Binding-site contacts:
Ligand atom O4 contacts residue TYR382 of chain 1.B at 4.2 Å.
Ligand atom O5 contacts residue ASP396 of chain 1.B at 4.1 Å.
Ligand atom O5 contacts residue ASN390 of chain 1.B at 2.9 Å (h-bond).
Ligand atom C5 contacts residue TYR382 of chain 1.B at 4.2 Å (hydrophobic).
Ligand atom N2 contacts residue ASN390 of chain 1.B at 4.0 Å.
Ligand atom O3 contacts residue GLN386 of chain 1.B at 4.3 Å.
Ligand atom C1 contacts residue ASN390 of chain 1.B at 2.6 Å.
Ligand atom O7 contacts residue GLN386 of chain 1.B at 3.3 Å (h-bond).
Ligand atom O6 contacts residue TYR397 of chain 1.B at 3.5 Å.
Ligand atom C2 contacts residue ASN390 of chain 1.B at 3.5 Å.
Ligand atom O7 contacts residue ASN390 of chain 1.B at 2.8 Å (h-bond).
Ligand atom C6 contacts residue ASP396 of chain 1.B at 3.7 Å.
Ligand atom C7 contacts residue ASN390 of chain 1.B at 3.8 Å.
Ligand atom O6 contacts residue ASP396 of chain 1.B at 2.9 Å (salt-bridge).
Ligand atom C5 contacts residue ASP396 of chain 1.B at 3.8 Å.
Ligand atom O6 contacts residue MET393 of chain 1.B at 3.3 Å.
Ligand atom O5 contacts residue MET393 of chain 1.B at 4.3 Å.
Ligand atom C7 contacts residue GLN386 of chain 1.B at 4.1 Å.
Ligand atom C1 contacts residue SER392 of chain 1.B at 3.8 Å.
Ligand atom C6 contacts residue TYR397 of chain 1.B at 3.8 Å (hydrophobic).
Ligand atom O6 contacts residue TYR382 of chain 1.B at 4.1 Å.
Ligand atom C4 contacts residue TYR382 of chain 1.B at 4.0 Å (hydrophobic).
Ligand atom C5 contacts residue ASN390 of chain 1.B at 4.4 Å.
Ligand atom O5 contacts residue SER392 of chain 1.B at 4.0 Å.
Ligand atom C6 contacts residue TYR382 of chain 1.B at 3.2 Å (hydrophobic).

This protein binds this small molecule.
Small molecule (SMILES): CC(=O)N[C@@H]1[C@@H](O)[C@H](O)[C@@H](CO)O[C@H]1O

Sequence of chain 1.B:
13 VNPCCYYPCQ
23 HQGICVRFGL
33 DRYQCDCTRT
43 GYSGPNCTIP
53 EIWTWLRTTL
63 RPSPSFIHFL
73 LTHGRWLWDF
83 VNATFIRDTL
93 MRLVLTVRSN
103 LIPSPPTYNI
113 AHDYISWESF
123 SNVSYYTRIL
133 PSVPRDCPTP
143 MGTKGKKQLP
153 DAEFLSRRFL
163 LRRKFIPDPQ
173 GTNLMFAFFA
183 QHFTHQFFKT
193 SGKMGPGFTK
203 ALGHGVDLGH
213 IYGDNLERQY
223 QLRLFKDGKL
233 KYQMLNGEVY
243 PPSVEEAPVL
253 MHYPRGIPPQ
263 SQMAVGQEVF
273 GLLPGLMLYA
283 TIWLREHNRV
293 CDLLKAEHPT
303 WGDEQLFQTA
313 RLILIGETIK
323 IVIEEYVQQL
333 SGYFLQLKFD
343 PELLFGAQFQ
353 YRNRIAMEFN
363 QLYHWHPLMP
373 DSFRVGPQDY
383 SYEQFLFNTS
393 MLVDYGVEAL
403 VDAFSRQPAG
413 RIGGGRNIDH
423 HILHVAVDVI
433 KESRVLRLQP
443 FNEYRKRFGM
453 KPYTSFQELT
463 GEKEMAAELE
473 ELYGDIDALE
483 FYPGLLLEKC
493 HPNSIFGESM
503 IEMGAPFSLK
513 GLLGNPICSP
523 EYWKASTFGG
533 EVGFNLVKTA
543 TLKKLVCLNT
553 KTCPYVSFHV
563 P